Sequence of chain 1.C:
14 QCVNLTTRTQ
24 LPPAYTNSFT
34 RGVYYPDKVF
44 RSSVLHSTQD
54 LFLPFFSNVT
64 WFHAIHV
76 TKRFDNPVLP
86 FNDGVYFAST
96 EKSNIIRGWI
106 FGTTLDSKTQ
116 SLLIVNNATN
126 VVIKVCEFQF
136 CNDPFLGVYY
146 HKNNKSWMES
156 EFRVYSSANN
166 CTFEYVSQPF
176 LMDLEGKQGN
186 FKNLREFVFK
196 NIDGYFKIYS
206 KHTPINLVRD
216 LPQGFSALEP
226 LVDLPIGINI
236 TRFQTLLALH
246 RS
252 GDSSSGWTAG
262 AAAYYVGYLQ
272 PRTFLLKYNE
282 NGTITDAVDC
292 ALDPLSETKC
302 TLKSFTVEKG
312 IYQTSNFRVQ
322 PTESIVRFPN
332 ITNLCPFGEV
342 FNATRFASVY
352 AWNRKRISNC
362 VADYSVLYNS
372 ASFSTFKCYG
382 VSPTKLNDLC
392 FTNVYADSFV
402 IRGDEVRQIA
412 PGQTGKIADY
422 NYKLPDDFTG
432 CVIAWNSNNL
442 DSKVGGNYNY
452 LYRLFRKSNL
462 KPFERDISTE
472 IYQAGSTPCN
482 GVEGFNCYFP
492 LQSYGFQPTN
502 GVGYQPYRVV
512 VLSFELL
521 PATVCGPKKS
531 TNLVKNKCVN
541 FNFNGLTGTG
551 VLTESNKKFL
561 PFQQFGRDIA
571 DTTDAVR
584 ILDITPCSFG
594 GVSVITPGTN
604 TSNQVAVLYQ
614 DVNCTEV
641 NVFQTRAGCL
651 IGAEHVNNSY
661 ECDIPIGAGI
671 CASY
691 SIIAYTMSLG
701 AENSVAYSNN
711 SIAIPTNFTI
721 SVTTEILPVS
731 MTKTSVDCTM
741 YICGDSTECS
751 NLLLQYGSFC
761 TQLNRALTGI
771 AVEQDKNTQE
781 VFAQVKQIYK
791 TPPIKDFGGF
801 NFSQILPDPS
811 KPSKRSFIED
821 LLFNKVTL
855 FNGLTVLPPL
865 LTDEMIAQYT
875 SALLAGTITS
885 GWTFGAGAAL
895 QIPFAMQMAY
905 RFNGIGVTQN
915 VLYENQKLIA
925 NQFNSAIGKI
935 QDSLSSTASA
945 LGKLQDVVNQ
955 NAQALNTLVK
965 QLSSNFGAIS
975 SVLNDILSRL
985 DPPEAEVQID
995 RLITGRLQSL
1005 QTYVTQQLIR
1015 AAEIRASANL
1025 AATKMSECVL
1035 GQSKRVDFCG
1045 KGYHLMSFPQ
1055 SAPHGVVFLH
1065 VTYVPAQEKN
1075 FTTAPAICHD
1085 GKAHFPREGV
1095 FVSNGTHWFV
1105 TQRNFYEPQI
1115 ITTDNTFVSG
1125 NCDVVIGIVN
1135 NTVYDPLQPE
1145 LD

The small molecule below binds the protein below.
Small molecule (SMILES): CC(=O)N[C@@H]1[C@@H](O)[C@H](O)[C@@H](CO)O[C@H]1O

Binding-site contacts:
Ligand atom C4 contacts residue ASN657 of chain 1.C at 4.2 Å.
Ligand atom C3 contacts residue ASN657 of chain 1.C at 3.8 Å.
Ligand atom C7 contacts residue ASN657 of chain 1.C at 3.8 Å.
Ligand atom C6 contacts residue HIS655 of chain 1.C at 3.5 Å.
Ligand atom N2 contacts residue ASN657 of chain 1.C at 2.9 Å (h-bond).
Ligand atom O6 contacts residue HIS655 of chain 1.C at 3.1 Å (h-bond).
Ligand atom O5 contacts residue ASN657 of chain 1.C at 2.4 Å (h-bond).
Ligand atom C6 contacts residue ASN657 of chain 1.C at 4.5 Å.
Ligand atom C8 contacts residue ASN657 of chain 1.C at 4.4 Å.
Ligand atom C2 contacts residue ASN657 of chain 1.C at 2.5 Å.
Ligand atom C1 contacts residue ASN657 of chain 1.C at 1.4 Å.
Ligand atom C5 contacts residue ASN657 of chain 1.C at 3.7 Å.